The protein below binds the small molecule below.
Small molecule (SMILES): O=C(O)/C=C/c1ccc(O)cc1

Sequence of chain 1.A:
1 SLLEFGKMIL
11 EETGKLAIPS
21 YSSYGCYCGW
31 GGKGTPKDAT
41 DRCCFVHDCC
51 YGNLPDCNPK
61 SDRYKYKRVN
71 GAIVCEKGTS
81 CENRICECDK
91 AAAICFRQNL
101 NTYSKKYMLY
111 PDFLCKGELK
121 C

Binding-site contacts:
Ligand atom C3 contacts residue SER22 of chain 1.A at 4.4 Å.
Ligand atom C4' contacts residue CYS44 of chain 1.A at 4.1 Å (hydrophobic).
Ligand atom C2 contacts residue LEU2 of chain 1.A at 4.3 Å (hydrophobic).
Ligand atom C3' contacts residue GLY29 of chain 1.A at 4.5 Å.
Ligand atom C4' contacts residue CYS28 of chain 1.A at 4.3 Å (hydrophobic).
Ligand atom C4' contacts residue GLY29 of chain 1.A at 4.0 Å.
Ligand atom O4' contacts residue CYS44 of chain 1.A at 3.0 Å (h-bond).
Ligand atom C2' contacts residue TYR21 of chain 1.A at 4.0 Å (hydrophobic).
Ligand atom O4' contacts residue ASP48 of chain 1.A at 2.8 Å (salt-bridge).
Ligand atom C3' contacts residue HIS47 of chain 1.A at 3.5 Å.
Ligand atom C3' contacts residue PHE96 of chain 1.A at 4.3 Å (hydrophobic).
Ligand atom C5' contacts residue TYR27 of chain 1.A at 3.9 Å (hydrophobic).
Ligand atom C1' contacts residue TYR21 of chain 1.A at 4.0 Å (hydrophobic).
Ligand atom C3 contacts residue TYR21 of chain 1.A at 3.8 Å (hydrophobic).
Ligand atom C2' contacts residue HIS47 of chain 1.A at 4.5 Å.
Ligand atom C2' contacts residue PHE5 of chain 1.A at 3.3 Å (hydrophobic).
Ligand atom C6' contacts residue CYS28 of chain 1.A at 4.4 Å (hydrophobic).
Ligand atom C1 contacts residue LEU2 of chain 1.A at 4.2 Å (hydrophobic).
Ligand atom C2' contacts residue GLY29 of chain 1.A at 4.3 Å.
Ligand atom C5' contacts residue GLY29 of chain 1.A at 3.4 Å.
Ligand atom C5' contacts residue ASP48 of chain 1.A at 3.6 Å.
Ligand atom O4' contacts residue TYR27 of chain 1.A at 3.9 Å.
Ligand atom C4' contacts residue HIS47 of chain 1.A at 3.4 Å.
Ligand atom C2' contacts residue PHE96 of chain 1.A at 4.5 Å (hydrophobic).
Ligand atom C3 contacts residue GLY29 of chain 1.A at 4.4 Å.
Ligand atom O4' contacts residue HIS47 of chain 1.A at 3.1 Å (h-bond).
Ligand atom O1 contacts residue ALA17 of chain 1.A at 4.5 Å.
Ligand atom C3 contacts residue PHE5 of chain 1.A at 4.3 Å (hydrophobic).
Ligand atom C3' contacts residue PHE5 of chain 1.A at 3.6 Å (hydrophobic).
Ligand atom C5' contacts residue CYS28 of chain 1.A at 4.4 Å (hydrophobic).
Ligand atom C4' contacts residue ASP48 of chain 1.A at 3.6 Å.
Ligand atom C2' contacts residue CYS44 of chain 1.A at 4.4 Å (hydrophobic).
Ligand atom C6' contacts residue GLY29 of chain 1.A at 3.2 Å.
Ligand atom C5' contacts residue HIS47 of chain 1.A at 4.1 Å.
Ligand atom O1 contacts residue ILE18 of chain 1.A at 4.5 Å.
Ligand atom C1' contacts residue GLY29 of chain 1.A at 3.8 Å.
Ligand atom C3' contacts residue CYS44 of chain 1.A at 3.7 Å (hydrophobic).
Ligand atom C4' contacts residue TYR27 of chain 1.A at 4.0 Å (hydrophobic).
Ligand atom C1' contacts residue PHE5 of chain 1.A at 3.9 Å (hydrophobic).
Ligand atom O2 contacts residue LEU2 of chain 1.A at 3.9 Å.